Sequence of chain 1.A:
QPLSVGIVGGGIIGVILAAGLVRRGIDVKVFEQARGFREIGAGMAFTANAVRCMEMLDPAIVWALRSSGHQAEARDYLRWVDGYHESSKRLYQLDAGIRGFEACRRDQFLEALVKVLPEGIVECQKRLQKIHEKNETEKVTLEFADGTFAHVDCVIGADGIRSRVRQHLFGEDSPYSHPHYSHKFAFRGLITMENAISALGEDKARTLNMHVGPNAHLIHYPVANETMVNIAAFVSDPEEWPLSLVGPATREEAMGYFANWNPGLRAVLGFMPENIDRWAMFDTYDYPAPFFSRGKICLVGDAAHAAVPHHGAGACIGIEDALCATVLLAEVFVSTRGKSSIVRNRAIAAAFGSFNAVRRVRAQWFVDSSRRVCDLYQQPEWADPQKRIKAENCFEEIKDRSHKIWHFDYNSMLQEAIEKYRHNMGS

Binding-site contacts:
Ligand atom O contacts residue TYR95 of chain 1.A at 3.8 Å.
Ligand atom C3 contacts residue PHE119 of chain 1.A at 4.0 Å (hydrophobic).
Ligand atom C5 contacts residue PHE119 of chain 1.A at 3.7 Å (hydrophobic).
Ligand atom C1 contacts residue ASP94 of chain 1.A at 4.1 Å.
Ligand atom C5 contacts residue ALA121 of chain 1.A at 4.2 Å (hydrophobic).
Ligand atom O1 contacts residue ASP94 of chain 1.A at 2.7 Å (salt-bridge).
Ligand atom C contacts residue PHE119 of chain 1.A at 4.1 Å (hydrophobic).
Ligand atom O2 contacts residue LEU226 of chain 1.A at 4.3 Å.
Ligand atom C1 contacts residue PHE119 of chain 1.A at 4.2 Å (hydrophobic).
Ligand atom O2 contacts residue PHE119 of chain 1.A at 3.8 Å.
Ligand atom O contacts residue ASP94 of chain 1.A at 3.4 Å.
Ligand atom C4 contacts residue PHE119 of chain 1.A at 4.2 Å (hydrophobic).
Ligand atom C4 contacts residue ALA121 of chain 1.A at 3.6 Å (hydrophobic).
Ligand atom C2 contacts residue ASP94 of chain 1.A at 3.2 Å.
Ligand atom C6 contacts residue PHE119 of chain 1.A at 3.6 Å (hydrophobic).
Ligand atom C6 contacts residue ALA55 of chain 1.A at 4.0 Å (hydrophobic).
Ligand atom C5 contacts residue ALA55 of chain 1.A at 3.8 Å (hydrophobic).
Ligand atom C contacts residue ASP94 of chain 1.A at 4.0 Å.
Ligand atom C8 contacts residue LEU226 of chain 1.A at 3.7 Å (hydrophobic).
Ligand atom C7 contacts residue LEU226 of chain 1.A at 4.4 Å (hydrophobic).
Ligand atom O2 contacts residue ALA55 of chain 1.A at 3.4 Å.
Ligand atom C7 contacts residue PHE119 of chain 1.A at 3.8 Å (hydrophobic).
Ligand atom C3 contacts residue ALA121 of chain 1.A at 4.4 Å (hydrophobic).
Ligand atom C8 contacts residue LEU96 of chain 1.A at 3.3 Å (hydrophobic).
Ligand atom C8 contacts residue PHE119 of chain 1.A at 3.6 Å (hydrophobic).

This small molecule binds to this protein.
Small molecule (SMILES): Cc1cc(O)c(C)c(O)c1C=O